Binding-site contacts:
Ligand atom C19 contacts residue LEU778 of chain 1.B at 3.7 Å (hydrophobic).
Ligand atom O22 contacts residue ASP802 of chain 1.B at 3.8 Å.
Ligand atom C01 contacts residue TYR745 of chain 1.B at 3.8 Å (hydrophobic).
Ligand atom C19 contacts residue LEU806 of chain 1.B at 3.6 Å (hydrophobic).
Ligand atom N04 contacts residue GLU782 of chain 1.B at 3.3 Å (salt-bridge).
Ligand atom C13 contacts residue TYR1005 of chain 1.B at 3.7 Å (hydrophobic).
Ligand atom C17 contacts residue PHE839 of chain 1.B at 3.4 Å (hydrophobic).
Ligand atom C02 contacts residue ARG842 of chain 1.B at 3.4 Å.
Ligand atom N21 contacts residue PHE839 of chain 1.B at 3.6 Å.
Ligand atom O23 contacts residue ARG842 of chain 1.B at 3.9 Å.
Ligand atom C10 contacts residue ASN741 of chain 1.B at 3.4 Å.
Ligand atom C19 contacts residue ASP802 of chain 1.B at 3.1 Å.
Ligand atom C15 contacts residue ASP802 of chain 1.B at 3.4 Å.
Ligand atom N04 contacts residue LEU778 of chain 1.B at 3.9 Å.
Ligand atom N21 contacts residue ASP802 of chain 1.B at 3.9 Å.
Ligand atom C18 contacts residue LEU806 of chain 1.B at 3.6 Å (hydrophobic).
Ligand atom O14 contacts residue ARG842 of chain 1.B at 3.8 Å.
Ligand atom C20 contacts residue LEU778 of chain 1.B at 3.6 Å (hydrophobic).
Ligand atom C17 contacts residue ASP802 of chain 1.B at 3.1 Å.
Ligand atom C12 contacts residue PHE738 of chain 1.B at 3.9 Å (hydrophobic).
Ligand atom O22 contacts residue GLY805 of chain 1.B at 3.6 Å.
Ligand atom O06 contacts residue ASP781 of chain 1.B at 3.4 Å (salt-bridge).
Ligand atom O14 contacts residue TYR1005 of chain 1.B at 3.8 Å.
Ligand atom C12 contacts residue TYR1005 of chain 1.B at 3.2 Å (hydrophobic).
Ligand atom O23 contacts residue ASP802 of chain 1.B at 3.8 Å.
Ligand atom C11 contacts residue VAL742 of chain 1.B at 3.6 Å (hydrophobic).
Ligand atom C16 contacts residue ARG842 of chain 1.B at 3.5 Å.
Ligand atom C03 contacts residue ASP802 of chain 1.B at 3.9 Å.
Ligand atom C20 contacts residue ASP802 of chain 1.B at 3.3 Å.
Ligand atom C13 contacts residue ILE846 of chain 1.B at 3.8 Å (hydrophobic).
Ligand atom C11 contacts residue TYR1005 of chain 1.B at 3.9 Å (hydrophobic).
Ligand atom C16 contacts residue ASP802 of chain 1.B at 3.3 Å.
Ligand atom C18 contacts residue PHE839 of chain 1.B at 3.4 Å (hydrophobic).
Ligand atom C01 contacts residue ILE846 of chain 1.B at 3.7 Å (hydrophobic).
Ligand atom C11 contacts residue PHE738 of chain 1.B at 3.7 Å (hydrophobic).
Ligand atom O22 contacts residue PHE839 of chain 1.B at 3.4 Å.
Ligand atom C09 contacts residue ASN741 of chain 1.B at 3.7 Å.
Ligand atom C03 contacts residue ARG842 of chain 1.B at 3.9 Å.
Ligand atom C10 contacts residue VAL742 of chain 1.B at 3.8 Å (hydrophobic).
Ligand atom C18 contacts residue ASP802 of chain 1.B at 3.1 Å.

A protein and the small-molecule ligand that binds it are described below.
Small molecule (SMILES): O=C1NC(c2cccc([N+](=O)[O-])c2)=CCN1c1ccccc1O

Sequence of chain 1.B:
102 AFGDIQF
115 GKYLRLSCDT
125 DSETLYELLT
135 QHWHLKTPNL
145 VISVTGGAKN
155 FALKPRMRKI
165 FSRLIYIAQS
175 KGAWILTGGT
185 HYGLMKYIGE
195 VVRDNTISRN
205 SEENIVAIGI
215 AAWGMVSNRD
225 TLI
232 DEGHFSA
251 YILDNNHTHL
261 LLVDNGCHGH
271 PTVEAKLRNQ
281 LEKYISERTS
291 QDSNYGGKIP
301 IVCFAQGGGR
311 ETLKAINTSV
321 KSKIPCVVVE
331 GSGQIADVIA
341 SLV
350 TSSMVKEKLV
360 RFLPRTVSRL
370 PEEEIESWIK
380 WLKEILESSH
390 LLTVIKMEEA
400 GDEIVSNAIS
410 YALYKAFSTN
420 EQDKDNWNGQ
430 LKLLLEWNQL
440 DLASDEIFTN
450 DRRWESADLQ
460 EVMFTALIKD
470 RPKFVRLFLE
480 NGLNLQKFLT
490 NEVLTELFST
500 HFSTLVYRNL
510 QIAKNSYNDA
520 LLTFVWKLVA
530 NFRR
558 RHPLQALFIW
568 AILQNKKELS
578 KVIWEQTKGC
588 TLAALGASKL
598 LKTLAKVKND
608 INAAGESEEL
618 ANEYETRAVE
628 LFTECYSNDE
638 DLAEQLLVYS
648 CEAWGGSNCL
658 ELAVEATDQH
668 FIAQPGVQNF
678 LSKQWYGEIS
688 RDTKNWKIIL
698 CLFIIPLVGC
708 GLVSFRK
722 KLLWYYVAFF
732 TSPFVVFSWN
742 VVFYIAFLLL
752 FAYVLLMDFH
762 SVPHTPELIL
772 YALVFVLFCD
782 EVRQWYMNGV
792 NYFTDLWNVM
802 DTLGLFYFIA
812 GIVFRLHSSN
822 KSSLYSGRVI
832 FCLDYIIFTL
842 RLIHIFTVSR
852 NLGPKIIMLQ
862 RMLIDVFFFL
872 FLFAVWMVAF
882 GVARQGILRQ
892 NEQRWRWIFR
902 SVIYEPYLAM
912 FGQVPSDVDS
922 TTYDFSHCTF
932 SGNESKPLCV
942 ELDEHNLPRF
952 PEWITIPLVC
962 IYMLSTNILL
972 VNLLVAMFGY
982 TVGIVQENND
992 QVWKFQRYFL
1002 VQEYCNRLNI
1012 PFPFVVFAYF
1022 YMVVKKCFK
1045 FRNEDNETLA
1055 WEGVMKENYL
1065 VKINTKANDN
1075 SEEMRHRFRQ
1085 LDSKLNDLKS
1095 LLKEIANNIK